Binding-site contacts:
Ligand atom N07 contacts residue TYR134 of chain 1.A at 3.7 Å.
Ligand atom C21 contacts residue ASP200 of chain 1.A at 3.5 Å.
Ligand atom N07 contacts residue ALA83 of chain 1.A at 3.6 Å.
Ligand atom C17 contacts residue PHE201 of chain 1.A at 3.7 Å (hydrophobic).
Ligand atom C14 contacts residue ASP200 of chain 1.A at 3.8 Å.
Ligand atom C14 contacts residue LEU132 of chain 1.A at 3.4 Å (hydrophobic).
Ligand atom N07 contacts residue LEU188 of chain 1.A at 3.5 Å.
Ligand atom N07 contacts residue ASP133 of chain 1.A at 3.0 Å (salt-bridge).
Ligand atom N04 contacts residue VAL135 of chain 1.A at 3.4 Å (h-bond).
Ligand atom C15 contacts residue ASP200 of chain 1.A at 3.8 Å.
Ligand atom C21 contacts residue LEU132 of chain 1.A at 3.3 Å (hydrophobic).
Ligand atom O03 contacts residue LEU188 of chain 1.A at 3.5 Å.
Ligand atom C17 contacts residue LEU132 of chain 1.A at 3.7 Å (hydrophobic).
Ligand atom C16 contacts residue GLU97 of chain 1.A at 3.5 Å.
Ligand atom C13 contacts residue LEU188 of chain 1.A at 3.8 Å (hydrophobic).
Ligand atom C19 contacts residue LEU132 of chain 1.A at 3.5 Å (hydrophobic).
Ligand atom C21 contacts residue CYS199 of chain 1.A at 3.4 Å (hydrophobic).
Ligand atom N06 contacts residue TYR134 of chain 1.A at 3.5 Å.
Ligand atom C16 contacts residue LEU132 of chain 1.A at 3.8 Å (hydrophobic).
Ligand atom O20 contacts residue LEU132 of chain 1.A at 3.8 Å.
Ligand atom C14 contacts residue CYS199 of chain 1.A at 3.8 Å (hydrophobic).
Ligand atom C08 contacts residue ALA83 of chain 1.A at 3.6 Å (hydrophobic).
Ligand atom N04 contacts residue TYR134 of chain 1.A at 3.6 Å.
Ligand atom N07 contacts residue VAL135 of chain 1.A at 3.7 Å.
Ligand atom N04 contacts residue ILE62 of chain 1.A at 3.8 Å.
Ligand atom C17 contacts residue GLU97 of chain 1.A at 3.4 Å.
Ligand atom N06 contacts residue ASP133 of chain 1.A at 3.8 Å.
Ligand atom O20 contacts residue MET101 of chain 1.A at 3.5 Å (h-bond).
Ligand atom C19 contacts residue ASP200 of chain 1.A at 3.3 Å.
Ligand atom C01 contacts residue ARG141 of chain 1.A at 3.5 Å.
Ligand atom C17 contacts residue ASP200 of chain 1.A at 3.4 Å.
Ligand atom N06 contacts residue VAL135 of chain 1.A at 3.0 Å (h-bond).
Ligand atom C08 contacts residue LEU188 of chain 1.A at 3.5 Å (hydrophobic).
Ligand atom O18 contacts residue PHE201 of chain 1.A at 3.1 Å (h-bond).
Ligand atom C16 contacts residue LYS85 of chain 1.A at 3.4 Å.
Ligand atom O18 contacts residue ASP200 of chain 1.A at 3.8 Å.
Ligand atom C16 contacts residue ASP200 of chain 1.A at 3.4 Å.
Ligand atom C05 contacts residue VAL135 of chain 1.A at 3.7 Å (hydrophobic).
Ligand atom O18 contacts residue GLU97 of chain 1.A at 2.5 Å (salt-bridge).
Ligand atom C15 contacts residue LEU132 of chain 1.A at 3.7 Å (hydrophobic).

A small-molecule ligand and the protein it binds are described below.
Small molecule (SMILES): CC(=O)Nc1n[nH]c2nc(-c3ccc(O)c(O)c3)ccc12

Sequence of chain 1.A:
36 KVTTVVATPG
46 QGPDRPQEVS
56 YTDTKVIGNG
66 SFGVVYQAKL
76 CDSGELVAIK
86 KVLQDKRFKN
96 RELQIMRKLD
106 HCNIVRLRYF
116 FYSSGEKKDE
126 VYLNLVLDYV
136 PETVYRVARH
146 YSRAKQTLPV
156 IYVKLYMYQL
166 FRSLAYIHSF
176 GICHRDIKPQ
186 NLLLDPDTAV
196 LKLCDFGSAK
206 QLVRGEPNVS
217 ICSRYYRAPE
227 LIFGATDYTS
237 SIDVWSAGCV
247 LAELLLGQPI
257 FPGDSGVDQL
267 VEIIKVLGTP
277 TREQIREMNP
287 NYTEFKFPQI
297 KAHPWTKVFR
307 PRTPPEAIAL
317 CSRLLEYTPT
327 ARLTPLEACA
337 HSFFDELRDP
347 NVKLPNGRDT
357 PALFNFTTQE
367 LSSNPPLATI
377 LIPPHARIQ